Binding-site contacts:
Ligand atom CZ contacts residue THR219 of chain 32.W at 3.2 Å.
Ligand atom CG2 contacts residue TYR188 of chain 49.W at 3.9 Å (hydrophobic).
Ligand atom O contacts residue ARG435 of chain 49.W at 3.5 Å (salt-bridge).
Ligand atom CG1 contacts residue PHE436 of chain 49.W at 3.4 Å (hydrophobic).
Ligand atom OH contacts residue THR430 of chain 49.W at 3.4 Å.
Ligand atom CG contacts residue HIS431 of chain 49.W at 3.8 Å.
Ligand atom CB contacts residue LEU189 of chain 49.W at 3.8 Å (hydrophobic).
Ligand atom CB contacts residue GLU289 of chain 32.W at 3.8 Å.
Ligand atom CD1 contacts residue HIS431 of chain 49.W at 3.3 Å.
Ligand atom OH contacts residue HIS431 of chain 49.W at 2.9 Å (h-bond).
Ligand atom CE1 contacts residue VAL432 of chain 49.W at 3.8 Å (hydrophobic).
Ligand atom CZ contacts residue MET223 of chain 32.W at 2.9 Å (hydrophobic).
Ligand atom OD1 contacts residue GLU199 of chain 49.W at 3.4 Å (salt-bridge).
Ligand atom OH contacts residue MET223 of chain 32.W at 2.2 Å (h-bond).
Ligand atom CB contacts residue ARG435 of chain 49.W at 3.7 Å.
Ligand atom CD contacts residue HIS431 of chain 49.W at 3.8 Å.
Ligand atom CG contacts residue TYR288 of chain 32.W at 3.4 Å (hydrophobic).
Ligand atom C contacts residue ARG193 of chain 49.W at 3.3 Å.
Ligand atom CG1 contacts residue ARG435 of chain 49.W at 3.8 Å.
Ligand atom CZ contacts residue ARG193 of chain 49.W at 3.1 Å.
Ligand atom ND2 contacts residue GLU199 of chain 49.W at 2.9 Å (salt-bridge).
Ligand atom O contacts residue ARG193 of chain 49.W at 2.8 Å (salt-bridge).
Ligand atom ND2 contacts residue TYR188 of chain 49.W at 3.5 Å (h-bond).
Ligand atom CA contacts residue ARG193 of chain 49.W at 3.8 Å.
Ligand atom CE1 contacts residue ARG193 of chain 49.W at 3.1 Å.
Ligand atom CE1 contacts residue MET223 of chain 32.W at 3.3 Å (hydrophobic).
Ligand atom CZ contacts residue HIS431 of chain 49.W at 3.4 Å.
Ligand atom CD2 contacts residue MET223 of chain 32.W at 3.7 Å (hydrophobic).
Ligand atom CE2 contacts residue ARG193 of chain 49.W at 3.8 Å.
Ligand atom CG2 contacts residue LEU189 of chain 49.W at 2.8 Å (hydrophobic).
Ligand atom CD1 contacts residue ARG193 of chain 49.W at 3.7 Å.
Ligand atom CG contacts residue GLU199 of chain 49.W at 3.6 Å.
Ligand atom CE2 contacts residue MET223 of chain 32.W at 3.5 Å (hydrophobic).
Ligand atom CE1 contacts residue THR219 of chain 32.W at 3.9 Å.
Ligand atom CG contacts residue GLU289 of chain 32.W at 3.6 Å.
Ligand atom OH contacts residue LEU283 of chain 32.W at 3.8 Å.
Ligand atom CE1 contacts residue GLU289 of chain 32.W at 3.6 Å.
Ligand atom N contacts residue ARG193 of chain 49.W at 3.8 Å.
Ligand atom CD1 contacts residue GLU289 of chain 32.W at 3.0 Å.
Ligand atom CE1 contacts residue HIS431 of chain 49.W at 3.0 Å.

Sequence of chain 49.W:
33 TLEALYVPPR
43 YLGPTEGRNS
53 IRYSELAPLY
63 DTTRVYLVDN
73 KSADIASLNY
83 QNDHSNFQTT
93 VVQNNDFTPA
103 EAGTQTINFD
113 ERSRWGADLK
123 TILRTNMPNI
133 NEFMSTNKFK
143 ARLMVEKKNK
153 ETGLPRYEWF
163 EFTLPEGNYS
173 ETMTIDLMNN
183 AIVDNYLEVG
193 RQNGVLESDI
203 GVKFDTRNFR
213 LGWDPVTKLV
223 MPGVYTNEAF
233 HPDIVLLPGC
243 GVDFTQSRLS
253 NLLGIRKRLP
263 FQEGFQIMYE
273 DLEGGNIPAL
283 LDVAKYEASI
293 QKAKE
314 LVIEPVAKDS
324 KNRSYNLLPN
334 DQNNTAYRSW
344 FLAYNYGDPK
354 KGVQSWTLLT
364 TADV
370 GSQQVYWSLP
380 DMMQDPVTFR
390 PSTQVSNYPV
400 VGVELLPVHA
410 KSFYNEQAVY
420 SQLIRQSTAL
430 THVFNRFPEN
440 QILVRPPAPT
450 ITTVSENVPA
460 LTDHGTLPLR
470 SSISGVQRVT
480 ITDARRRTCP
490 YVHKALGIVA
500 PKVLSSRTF

A small-molecule ligand and the protein it binds are described below.
Small molecule (SMILES): CC(C)[C@H](NC(=O)[C@@H]1CCCN1C(=O)[C@H](CC(N)=O)NC(=O)[C@@H](N)Cc1ccccc1)C(=O)N[C@@H](Cc1ccc(O)cc1)C(=O)N1CCC[C@H]1C(=O)N[C@H](C=O)Cc1ccc(O)cc1

Sequence of chain 32.W:
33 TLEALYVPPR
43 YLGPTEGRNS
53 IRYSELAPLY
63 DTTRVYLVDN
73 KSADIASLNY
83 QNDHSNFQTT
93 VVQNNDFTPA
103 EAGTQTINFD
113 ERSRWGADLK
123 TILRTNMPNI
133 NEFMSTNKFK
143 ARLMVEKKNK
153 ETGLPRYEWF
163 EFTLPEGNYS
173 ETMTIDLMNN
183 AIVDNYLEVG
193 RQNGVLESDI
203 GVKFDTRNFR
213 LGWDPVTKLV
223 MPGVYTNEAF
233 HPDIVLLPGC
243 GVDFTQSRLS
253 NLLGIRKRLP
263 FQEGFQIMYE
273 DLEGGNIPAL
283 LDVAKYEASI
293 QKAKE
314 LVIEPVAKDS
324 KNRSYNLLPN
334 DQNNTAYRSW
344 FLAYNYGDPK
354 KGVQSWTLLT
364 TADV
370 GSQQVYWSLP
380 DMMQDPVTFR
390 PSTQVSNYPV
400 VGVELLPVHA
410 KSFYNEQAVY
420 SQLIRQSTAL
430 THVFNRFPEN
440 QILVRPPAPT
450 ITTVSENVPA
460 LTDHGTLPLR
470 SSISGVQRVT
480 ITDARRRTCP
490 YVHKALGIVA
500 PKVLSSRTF